Binding-site contacts:
Ligand atom C06 contacts residue HIS217 of chain 1.A at 3.8 Å.
Ligand atom C20 contacts residue PRO79 of chain 1.A at 3.7 Å (hydrophobic).
Ligand atom C11 contacts residue TYR94 of chain 1.A at 3.8 Å (hydrophobic).
Ligand atom N15 contacts residue VAL214 of chain 1.A at 3.9 Å.
Ligand atom N08 contacts residue TYR92 of chain 1.A at 3.8 Å.
Ligand atom N08 contacts residue GLU220 of chain 1.A at 3.2 Å (salt-bridge).
Ligand atom C18 contacts residue ILE71 of chain 1.A at 3.8 Å (hydrophobic).
Ligand atom C05 contacts residue HIS217 of chain 1.A at 3.7 Å.
Ligand atom N08 contacts residue HIS218 of chain 1.A at 3.3 Å (h-bond).
Ligand atom N08 contacts residue ASP219 of chain 1.A at 3.9 Å.
Ligand atom N08 contacts residue TYR94 of chain 1.A at 3.7 Å.
Ligand atom C04 contacts residue HIS217 of chain 1.A at 3.8 Å.
Ligand atom C14 contacts residue VAL214 of chain 1.A at 3.8 Å (hydrophobic).
Ligand atom C42 contacts residue ARG82 of chain 1.A at 3.5 Å.
Ligand atom C19 contacts residue PRO79 of chain 1.A at 3.9 Å (hydrophobic).
Ligand atom O23 contacts residue ALA213 of chain 1.A at 3.7 Å.
Ligand atom C57 contacts residue LYS202 of chain 1.A at 3.5 Å.
Ligand atom C07 contacts residue TYR94 of chain 1.A at 3.7 Å (hydrophobic).
Ligand atom C16 contacts residue PRO79 of chain 1.A at 3.9 Å (hydrophobic).
Ligand atom C07 contacts residue ASP219 of chain 1.A at 3.6 Å.
Ligand atom C31 contacts residue SER215 of chain 1.A at 3.9 Å.
Ligand atom C07 contacts residue TYR92 of chain 1.A at 3.5 Å (hydrophobic).
Ligand atom C03 contacts residue HIS217 of chain 1.A at 3.5 Å.
Ligand atom C18 contacts residue VAL69 of chain 1.A at 3.8 Å (hydrophobic).
Ligand atom C21 contacts residue PRO79 of chain 1.A at 3.7 Å (hydrophobic).
Ligand atom C05 contacts residue TYR94 of chain 1.A at 3.8 Å (hydrophobic).
Ligand atom C07 contacts residue HIS218 of chain 1.A at 3.8 Å.
Ligand atom C10 contacts residue HIS218 of chain 1.A at 3.7 Å.
Ligand atom C22 contacts residue SER215 of chain 1.A at 3.6 Å.
Ligand atom O23 contacts residue VAL214 of chain 1.A at 3.4 Å.
Ligand atom O23 contacts residue SER215 of chain 1.A at 3.2 Å (h-bond).
Ligand atom C19 contacts residue LEU77 of chain 1.A at 3.4 Å (hydrophobic).
Ligand atom O23 contacts residue PRO79 of chain 1.A at 3.5 Å.
Ligand atom C18 contacts residue THR78 of chain 1.A at 3.8 Å.
Ligand atom C09 contacts residue HIS218 of chain 1.A at 3.3 Å.
Ligand atom C11 contacts residue LEU95 of chain 1.A at 3.9 Å (hydrophobic).
Ligand atom C04 contacts residue LEU95 of chain 1.A at 3.8 Å (hydrophobic).
Ligand atom C41 contacts residue THR78 of chain 1.A at 3.9 Å.
Ligand atom C06 contacts residue TYR94 of chain 1.A at 3.7 Å (hydrophobic).
Ligand atom O24 contacts residue SER215 of chain 1.A at 2.7 Å (h-bond).

Sequence of chain 1.A:
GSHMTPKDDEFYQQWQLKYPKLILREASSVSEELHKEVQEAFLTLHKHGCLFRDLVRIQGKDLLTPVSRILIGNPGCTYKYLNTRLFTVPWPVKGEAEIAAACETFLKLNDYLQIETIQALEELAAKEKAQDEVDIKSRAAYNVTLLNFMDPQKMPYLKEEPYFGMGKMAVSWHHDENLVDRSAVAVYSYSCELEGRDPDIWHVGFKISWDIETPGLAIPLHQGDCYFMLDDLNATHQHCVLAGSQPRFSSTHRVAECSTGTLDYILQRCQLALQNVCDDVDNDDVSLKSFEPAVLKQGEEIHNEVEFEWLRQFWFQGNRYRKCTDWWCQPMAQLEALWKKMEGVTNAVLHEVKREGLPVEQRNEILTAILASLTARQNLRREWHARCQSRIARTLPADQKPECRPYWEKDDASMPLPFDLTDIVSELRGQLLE

The protein below binds the small molecule below.
Small molecule (SMILES): CCc1cc(-c2ccncc2)cc(CC)c1Nc1cccc(CN2CCCOCC2)c1C(=O)O